The protein below binds the small molecule below.
Small molecule (SMILES): CO[C@H]1O[C@H](CO)[C@@H](O)[C@H](O)[C@@H]1O

Binding-site contacts:
Ligand atom O4 contacts residue GLY105 of chain 1.B at 4.2 Å.
Ligand atom C3 contacts residue ASN138 of chain 1.B at 4.1 Å.
Ligand atom C3 contacts residue GLY106 of chain 1.B at 3.8 Å.
Ligand atom C5 contacts residue PHE132 of chain 1.B at 3.6 Å (hydrophobic).
Ligand atom O6 contacts residue GLU221 of chain 1.B at 3.1 Å (salt-bridge).
Ligand atom O5 contacts residue GLU221 of chain 1.B at 3.1 Å (salt-bridge).
Ligand atom C4 contacts residue GLY105 of chain 1.B at 4.0 Å.
Ligand atom O1 contacts residue SER137 of chain 1.B at 4.0 Å.
Ligand atom O2 contacts residue GLY220 of chain 1.B at 3.7 Å.
Ligand atom O2 contacts residue GLU221 of chain 1.B at 4.1 Å.
Ligand atom O3 contacts residue GLY106 of chain 1.B at 2.9 Å (h-bond).
Ligand atom C6 contacts residue GLN222 of chain 1.B at 3.5 Å.
Ligand atom O4 contacts residue PHE132 of chain 1.B at 3.3 Å.
Ligand atom C6 contacts residue GLU221 of chain 1.B at 4.0 Å.
Ligand atom O6 contacts residue ALA85 of chain 1.B at 3.6 Å.
Ligand atom O4 contacts residue GLY106 of chain 1.B at 3.3 Å (h-bond).
Ligand atom C7 contacts residue GLU221 of chain 1.B at 3.9 Å.
Ligand atom O3 contacts residue ASN138 of chain 1.B at 4.2 Å.
Ligand atom O4 contacts residue ASN138 of chain 1.B at 3.0 Å (h-bond).
Ligand atom O1 contacts residue GLU221 of chain 1.B at 4.3 Å.
Ligand atom O6 contacts residue GLY220 of chain 1.B at 3.3 Å (h-bond).
Ligand atom C5 contacts residue ASP86 of chain 1.B at 4.1 Å.
Ligand atom C4 contacts residue ASN138 of chain 1.B at 4.1 Å.
Ligand atom O3 contacts residue GLY105 of chain 1.B at 3.7 Å.
Ligand atom C6 contacts residue ASP86 of chain 1.B at 3.6 Å.
Ligand atom C4 contacts residue PHE132 of chain 1.B at 4.2 Å (hydrophobic).
Ligand atom C1 contacts residue GLU221 of chain 1.B at 3.7 Å.
Ligand atom O3 contacts residue GLY104 of chain 1.B at 4.4 Å.
Ligand atom C5 contacts residue GLN222 of chain 1.B at 4.2 Å.
Ligand atom C6 contacts residue ALA85 of chain 1.B at 4.0 Å (hydrophobic).
Ligand atom O5 contacts residue GLN222 of chain 1.B at 4.2 Å.
Ligand atom C4 contacts residue ASP86 of chain 1.B at 3.4 Å.
Ligand atom O6 contacts residue GLN222 of chain 1.B at 3.1 Å (h-bond).
Ligand atom C4 contacts residue GLY106 of chain 1.B at 3.6 Å.
Ligand atom C6 contacts residue PHE132 of chain 1.B at 3.4 Å (hydrophobic).
Ligand atom O6 contacts residue ASP86 of chain 1.B at 2.8 Å (salt-bridge).
Ligand atom O2 contacts residue GLY105 of chain 1.B at 3.9 Å.
Ligand atom O5 contacts residue GLY220 of chain 1.B at 4.0 Å.
Ligand atom C5 contacts residue GLU221 of chain 1.B at 4.1 Å.
Ligand atom O4 contacts residue ASP86 of chain 1.B at 2.6 Å (salt-bridge).

Sequence of chain 1.B:
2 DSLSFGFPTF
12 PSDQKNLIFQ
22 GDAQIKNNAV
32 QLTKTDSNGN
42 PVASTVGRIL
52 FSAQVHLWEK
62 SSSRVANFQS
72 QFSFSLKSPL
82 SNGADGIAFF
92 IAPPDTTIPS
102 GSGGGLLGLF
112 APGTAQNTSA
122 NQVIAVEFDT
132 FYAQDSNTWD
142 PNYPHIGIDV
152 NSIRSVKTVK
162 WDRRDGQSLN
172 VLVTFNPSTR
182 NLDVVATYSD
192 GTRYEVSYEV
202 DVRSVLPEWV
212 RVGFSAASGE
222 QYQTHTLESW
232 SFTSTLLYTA